A small-molecule ligand and the protein it binds are described below.
Small molecule (SMILES): CC(=O)N[C@H]1[C@H](O[C@H]2[C@H](O)[C@@H](NC(C)=O)CO[C@@H]2CO)O[C@H](CO)[C@@H](O)[C@@H]1O

Binding-site contacts:
Ligand atom C3 contacts residue ASN369 of chain 1.G at 3.7 Å.
Ligand atom C7 contacts residue GLN340 of chain 1.G at 4.3 Å.
Ligand atom C7 contacts residue THR365 of chain 1.G at 3.9 Å.
Ligand atom C5 contacts residue ASN369 of chain 1.G at 3.7 Å.
Ligand atom C4 contacts residue ASN369 of chain 1.G at 4.2 Å.
Ligand atom N2 contacts residue ASN369 of chain 1.G at 2.8 Å (h-bond).
Ligand atom N2 contacts residue GLN340 of chain 1.G at 4.1 Å.
Ligand atom O7 contacts residue ASN369 of chain 1.G at 3.8 Å.
Ligand atom C8 contacts residue GLN340 of chain 1.G at 3.8 Å.
Ligand atom O7 contacts residue THR365 of chain 1.G at 4.3 Å.
Ligand atom C1 contacts residue ASN369 of chain 1.G at 1.5 Å.
Ligand atom O7 contacts residue GLN366 of chain 1.G at 3.7 Å.
Ligand atom O5 contacts residue ASN369 of chain 1.G at 2.4 Å (h-bond).
Ligand atom C2 contacts residue ASN369 of chain 1.G at 2.4 Å.
Ligand atom C7 contacts residue GLN366 of chain 1.G at 4.2 Å.
Ligand atom C8 contacts residue THR365 of chain 1.G at 3.0 Å.
Ligand atom C8 contacts residue GLN366 of chain 1.G at 3.5 Å.
Ligand atom C7 contacts residue ASN369 of chain 1.G at 3.5 Å.

Sequence of chain 1.G:
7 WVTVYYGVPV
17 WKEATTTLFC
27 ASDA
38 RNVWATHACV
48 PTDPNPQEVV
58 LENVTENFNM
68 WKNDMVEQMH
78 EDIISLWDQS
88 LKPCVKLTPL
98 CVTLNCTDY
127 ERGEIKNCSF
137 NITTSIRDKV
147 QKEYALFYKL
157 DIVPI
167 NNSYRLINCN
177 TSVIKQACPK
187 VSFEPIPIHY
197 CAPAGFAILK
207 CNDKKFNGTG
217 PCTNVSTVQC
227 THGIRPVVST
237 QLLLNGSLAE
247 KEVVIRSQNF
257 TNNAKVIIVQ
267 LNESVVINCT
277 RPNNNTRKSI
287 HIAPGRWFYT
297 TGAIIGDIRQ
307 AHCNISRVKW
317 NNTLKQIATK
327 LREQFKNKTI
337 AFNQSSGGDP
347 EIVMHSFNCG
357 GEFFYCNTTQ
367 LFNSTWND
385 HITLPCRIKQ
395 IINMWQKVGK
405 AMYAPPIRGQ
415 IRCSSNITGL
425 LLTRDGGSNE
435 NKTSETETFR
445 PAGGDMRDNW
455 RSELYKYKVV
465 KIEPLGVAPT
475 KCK